Sequence of chain 1.A:
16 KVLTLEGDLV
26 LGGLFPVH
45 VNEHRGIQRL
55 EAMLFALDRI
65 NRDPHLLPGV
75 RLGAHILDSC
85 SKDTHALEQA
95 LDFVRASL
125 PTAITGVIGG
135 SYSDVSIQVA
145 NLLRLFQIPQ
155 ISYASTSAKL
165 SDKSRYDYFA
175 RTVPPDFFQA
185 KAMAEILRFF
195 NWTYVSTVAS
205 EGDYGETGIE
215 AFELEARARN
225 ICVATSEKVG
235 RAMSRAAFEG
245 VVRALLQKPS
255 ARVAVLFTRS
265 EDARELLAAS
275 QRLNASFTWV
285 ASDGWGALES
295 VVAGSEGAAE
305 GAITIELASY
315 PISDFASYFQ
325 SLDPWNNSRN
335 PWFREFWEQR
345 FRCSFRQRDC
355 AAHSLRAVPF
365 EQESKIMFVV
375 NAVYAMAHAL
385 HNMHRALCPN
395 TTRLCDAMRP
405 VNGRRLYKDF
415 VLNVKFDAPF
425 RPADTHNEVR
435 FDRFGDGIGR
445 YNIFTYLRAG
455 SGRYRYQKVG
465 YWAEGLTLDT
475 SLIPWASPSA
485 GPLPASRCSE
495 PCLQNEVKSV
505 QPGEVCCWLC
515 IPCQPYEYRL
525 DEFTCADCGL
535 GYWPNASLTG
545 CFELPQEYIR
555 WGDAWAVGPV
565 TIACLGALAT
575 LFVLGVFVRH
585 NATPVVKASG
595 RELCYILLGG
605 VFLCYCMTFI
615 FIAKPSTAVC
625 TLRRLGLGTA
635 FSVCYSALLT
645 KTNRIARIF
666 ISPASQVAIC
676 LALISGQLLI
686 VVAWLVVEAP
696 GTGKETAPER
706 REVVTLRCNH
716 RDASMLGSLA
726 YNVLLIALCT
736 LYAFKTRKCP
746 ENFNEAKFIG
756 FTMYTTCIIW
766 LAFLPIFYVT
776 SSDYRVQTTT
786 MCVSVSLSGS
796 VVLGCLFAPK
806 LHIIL

The protein below binds the small molecule below.
Small molecule (SMILES): N[C@@H](CCC(=O)O)C(=O)O

Binding-site contacts:
Ligand atom OXT contacts residue ALA158 of chain 1.A at 4.3 Å.
Ligand atom OE1 contacts residue ALA158 of chain 1.A at 3.8 Å.
Ligand atom O contacts residue SER137 of chain 1.A at 3.2 Å.
Ligand atom OE2 contacts residue ARG49 of chain 1.A at 2.6 Å (salt-bridge).
Ligand atom CA contacts residue SER135 of chain 1.A at 4.3 Å.
Ligand atom OXT contacts residue SER137 of chain 1.A at 2.5 Å (h-bond).
Ligand atom CG contacts residue SER135 of chain 1.A at 3.2 Å.
Ligand atom C contacts residue SER135 of chain 1.A at 4.2 Å.
Ligand atom CD contacts residue SER135 of chain 1.A at 3.6 Å.
Ligand atom CB contacts residue SER135 of chain 1.A at 3.2 Å.
Ligand atom CB contacts residue ALA158 of chain 1.A at 4.0 Å (hydrophobic).
Ligand atom CD contacts residue ARG49 of chain 1.A at 2.9 Å.
Ligand atom CD contacts residue ALA158 of chain 1.A at 4.3 Å (hydrophobic).
Ligand atom C contacts residue THR160 of chain 1.A at 4.4 Å.
Ligand atom CA contacts residue THR160 of chain 1.A at 4.0 Å.
Ligand atom OE1 contacts residue ARG53 of chain 1.A at 3.9 Å.
Ligand atom OXT contacts residue SER135 of chain 1.A at 3.3 Å (h-bond).
Ligand atom OE1 contacts residue SER135 of chain 1.A at 4.2 Å.
Ligand atom OE1 contacts residue LYS369 of chain 1.A at 3.6 Å.
Ligand atom OXT contacts residue TYR136 of chain 1.A at 3.1 Å.
Ligand atom C contacts residue TYR136 of chain 1.A at 4.3 Å (hydrophobic).
Ligand atom N contacts residue ALA158 of chain 1.A at 3.2 Å (h-bond).
Ligand atom C contacts residue SER137 of chain 1.A at 3.6 Å.
Ligand atom O contacts residue SER161 of chain 1.A at 3.9 Å.
Ligand atom OE2 contacts residue SER135 of chain 1.A at 4.0 Å.
Ligand atom O contacts residue THR160 of chain 1.A at 4.2 Å.
Ligand atom N contacts residue THR160 of chain 1.A at 2.8 Å (h-bond).
Ligand atom CA contacts residue ALA158 of chain 1.A at 4.0 Å (hydrophobic).
Ligand atom CG contacts residue ARG49 of chain 1.A at 4.2 Å.
Ligand atom C contacts residue ALA158 of chain 1.A at 4.3 Å (hydrophobic).
Ligand atom CG contacts residue ALA158 of chain 1.A at 3.1 Å (hydrophobic).
Ligand atom OE1 contacts residue ARG49 of chain 1.A at 2.7 Å (salt-bridge).